Sequence of chain 1.B:
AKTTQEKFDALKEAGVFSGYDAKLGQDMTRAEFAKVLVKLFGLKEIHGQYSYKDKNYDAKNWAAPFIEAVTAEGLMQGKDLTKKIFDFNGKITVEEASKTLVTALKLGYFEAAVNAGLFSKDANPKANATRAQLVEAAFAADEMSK

Binding-site contacts:
Ligand atom OAX contacts residue GLU107 of chain 1.B at 3.3 Å.
Ligand atom CAZ contacts residue GLY89 of chain 1.B at 3.9 Å.
Ligand atom CAU contacts residue ARG41 of chain 1.B at 3.9 Å.
Ligand atom CBD contacts residue LYS90 of chain 1.B at 3.4 Å.
Ligand atom CBI contacts residue GLY89 of chain 1.B at 3.1 Å.
Ligand atom OAR contacts residue LYS110 of chain 1.B at 3.5 Å (salt-bridge).
Ligand atom CAY contacts residue ARG41 of chain 1.B at 3.1 Å.
Ligand atom OAV contacts residue GLY89 of chain 1.B at 3.0 Å (h-bond).
Ligand atom CAT contacts residue GLU107 of chain 1.B at 3.8 Å.
Ligand atom CAU contacts residue GLN88 of chain 1.B at 3.4 Å.
Ligand atom OAV contacts residue MET87 of chain 1.B at 3.6 Å.
Ligand atom C6 contacts residue GLU106 of chain 1.B at 3.6 Å.
Ligand atom O4 contacts residue TYR135 of chain 1.B at 3.6 Å.
Ligand atom CAY contacts residue LYS90 of chain 1.B at 3.7 Å.
Ligand atom OAW contacts residue GLN88 of chain 1.B at 2.6 Å (h-bond).
Ligand atom CAY contacts residue GLU107 of chain 1.B at 3.7 Å.
Ligand atom CBG contacts residue GLY89 of chain 1.B at 3.5 Å.
Ligand atom CAY contacts residue GLY89 of chain 1.B at 3.8 Å.
Ligand atom OBA contacts residue GLY89 of chain 1.B at 3.5 Å (h-bond).
Ligand atom OAX contacts residue ARG41 of chain 1.B at 2.6 Å (salt-bridge).
Ligand atom CAQ contacts residue GLY89 of chain 1.B at 3.6 Å.
Ligand atom OBC contacts residue LYS90 of chain 1.B at 3.5 Å (salt-bridge).
Ligand atom C2 contacts residue LYS110 of chain 1.B at 4.0 Å.
Ligand atom O6 contacts residue GLU106 of chain 1.B at 3.1 Å (salt-bridge).
Ligand atom O1 contacts residue LYS110 of chain 1.B at 3.6 Å (salt-bridge).
Ligand atom OAW contacts residue MET87 of chain 1.B at 3.2 Å.
Ligand atom NBF contacts residue LYS90 of chain 1.B at 3.8 Å.
Ligand atom OAV contacts residue GLN88 of chain 1.B at 3.5 Å (h-bond).
Ligand atom NBF contacts residue GLY89 of chain 1.B at 3.0 Å (h-bond).
Ligand atom CAT contacts residue LYS110 of chain 1.B at 3.4 Å.
Ligand atom CAS contacts residue LYS110 of chain 1.B at 3.9 Å.
Ligand atom OAV contacts residue ARG41 of chain 1.B at 2.8 Å (salt-bridge).
Ligand atom OAW contacts residue LYS110 of chain 1.B at 2.6 Å (salt-bridge).
Ligand atom CAU contacts residue MET87 of chain 1.B at 3.8 Å (hydrophobic).
Ligand atom OAW contacts residue GLY89 of chain 1.B at 3.6 Å (h-bond).
Ligand atom CBI contacts residue LYS90 of chain 1.B at 3.6 Å.
Ligand atom OBA contacts residue LYS90 of chain 1.B at 3.3 Å.
Ligand atom CAU contacts residue GLY89 of chain 1.B at 3.6 Å.
Ligand atom CAU contacts residue LYS110 of chain 1.B at 3.6 Å.
Ligand atom CAS contacts residue ARG41 of chain 1.B at 3.9 Å.

A small-molecule ligand and the protein it binds are described below.
Small molecule (SMILES): CO[C@@H]1O[C@@H]2CO[C@](C)(C(=O)O)O[C@H]2[C@H](O[C@@H]2O[C@H](CO)[C@@H](O)[C@H](O)[C@H]2NC(C)=O)[C@@H]1NC(C)=O